Binding-site contacts:
Ligand atom N contacts residue PRO90 of chain 1.A at 2.8 Å (h-bond).
Ligand atom O contacts residue ARG97 of chain 1.A at 2.9 Å (salt-bridge).
Ligand atom OAG contacts residue GLY142 of chain 1.A at 3.5 Å.
Ligand atom CAH contacts residue TYR63 of chain 1.A at 3.4 Å (hydrophobic).
Ligand atom CAN contacts residue ASN174 of chain 1.A at 3.0 Å.
Ligand atom CA contacts residue THR92 of chain 1.A at 3.3 Å.
Ligand atom CAA contacts residue GLU191 of chain 1.A at 3.6 Å.
Ligand atom OAD contacts residue THR144 of chain 1.A at 2.7 Å (h-bond).
Ligand atom CAA contacts residue THR194 of chain 1.A at 3.1 Å.
Ligand atom OAE contacts residue ASN174 of chain 1.A at 2.4 Å (h-bond).
Ligand atom CD2 contacts residue THR144 of chain 1.A at 3.3 Å.
Ligand atom O contacts residue PRO90 of chain 1.A at 3.5 Å (h-bond).
Ligand atom O contacts residue THR92 of chain 1.A at 2.8 Å (h-bond).
Ligand atom OXT contacts residue ARG97 of chain 1.A at 2.7 Å (salt-bridge).
Ligand atom OXT contacts residue ALA143 of chain 1.A at 2.7 Å (h-bond).
Ligand atom CB contacts residue TYR63 of chain 1.A at 3.6 Å (hydrophobic).
Ligand atom CAH contacts residue ASN174 of chain 1.A at 3.6 Å.
Ligand atom N contacts residue TYR217 of chain 1.A at 3.7 Å.
Ligand atom C contacts residue ALA143 of chain 1.A at 3.6 Å (hydrophobic).
Ligand atom CA contacts residue GLU191 of chain 1.A at 3.5 Å.
Ligand atom CAA contacts residue TYR217 of chain 1.A at 3.1 Å (hydrophobic).
Ligand atom OXT contacts residue GLY142 of chain 1.A at 3.3 Å.
Ligand atom N contacts residue GLU191 of chain 1.A at 2.8 Å (salt-bridge).
Ligand atom C contacts residue THR92 of chain 1.A at 3.5 Å.
Ligand atom OXT contacts residue TYR63 of chain 1.A at 3.2 Å.
Ligand atom CAA contacts residue PRO90 of chain 1.A at 3.8 Å (hydrophobic).
Ligand atom OAG contacts residue THR144 of chain 1.A at 3.0 Å (h-bond).
Ligand atom OAD contacts residue GLU191 of chain 1.A at 3.8 Å.
Ligand atom OAK contacts residue PRO90 of chain 1.A at 3.8 Å.
Ligand atom CG contacts residue GLU191 of chain 1.A at 3.7 Å.
Ligand atom CD1 contacts residue VAL139 of chain 1.A at 3.8 Å (hydrophobic).
Ligand atom O contacts residue LEU91 of chain 1.A at 3.5 Å.
Ligand atom OAK contacts residue TYR63 of chain 1.A at 3.4 Å (h-bond).
Ligand atom N contacts residue THR92 of chain 1.A at 2.9 Å (h-bond).
Ligand atom CAH contacts residue GLU15 of chain 1.A at 3.3 Å.
Ligand atom C contacts residue ARG97 of chain 1.A at 3.4 Å.
Ligand atom OAK contacts residue GLU15 of chain 1.A at 3.7 Å.
Ligand atom OAG contacts residue ALA143 of chain 1.A at 3.1 Å (h-bond).
Ligand atom C contacts residue TYR63 of chain 1.A at 3.6 Å (hydrophobic).
Ligand atom O contacts residue TYR63 of chain 1.A at 3.6 Å.

This small molecule binds to this protein.
Small molecule (SMILES): COC(=O)CC[C@H](C[C@H](N)C(=O)O)C(=O)O

Sequence of chain 1.A:
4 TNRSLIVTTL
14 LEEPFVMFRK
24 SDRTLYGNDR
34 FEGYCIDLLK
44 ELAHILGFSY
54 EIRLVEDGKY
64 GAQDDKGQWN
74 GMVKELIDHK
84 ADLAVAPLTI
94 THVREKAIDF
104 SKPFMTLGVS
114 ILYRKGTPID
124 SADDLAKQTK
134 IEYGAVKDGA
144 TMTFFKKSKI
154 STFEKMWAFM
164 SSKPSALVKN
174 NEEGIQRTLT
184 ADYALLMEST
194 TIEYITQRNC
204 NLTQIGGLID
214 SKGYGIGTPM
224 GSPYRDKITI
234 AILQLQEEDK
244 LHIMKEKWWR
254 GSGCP